Binding-site contacts:
Ligand atom C3 contacts residue ASN616 of chain 1.B at 3.8 Å.
Ligand atom C1 contacts residue ASN616 of chain 1.B at 1.4 Å.
Ligand atom C4 contacts residue ASN616 of chain 1.B at 4.2 Å.
Ligand atom N2 contacts residue ASN616 of chain 1.B at 2.9 Å (h-bond).
Ligand atom O5 contacts residue ASN616 of chain 1.B at 2.4 Å (h-bond).
Ligand atom C7 contacts residue ASN616 of chain 1.B at 4.0 Å.
Ligand atom C2 contacts residue ASN616 of chain 1.B at 2.5 Å.
Ligand atom O6 contacts residue ASN616 of chain 1.B at 4.5 Å.
Ligand atom C5 contacts residue ASN616 of chain 1.B at 3.7 Å.

A small-molecule ligand and the protein it binds are described below.
Small molecule (SMILES): CC(=O)N[C@@H]1[C@@H](O)[C@H](O)[C@@H](CO)O[C@H]1O

Sequence of chain 1.B:
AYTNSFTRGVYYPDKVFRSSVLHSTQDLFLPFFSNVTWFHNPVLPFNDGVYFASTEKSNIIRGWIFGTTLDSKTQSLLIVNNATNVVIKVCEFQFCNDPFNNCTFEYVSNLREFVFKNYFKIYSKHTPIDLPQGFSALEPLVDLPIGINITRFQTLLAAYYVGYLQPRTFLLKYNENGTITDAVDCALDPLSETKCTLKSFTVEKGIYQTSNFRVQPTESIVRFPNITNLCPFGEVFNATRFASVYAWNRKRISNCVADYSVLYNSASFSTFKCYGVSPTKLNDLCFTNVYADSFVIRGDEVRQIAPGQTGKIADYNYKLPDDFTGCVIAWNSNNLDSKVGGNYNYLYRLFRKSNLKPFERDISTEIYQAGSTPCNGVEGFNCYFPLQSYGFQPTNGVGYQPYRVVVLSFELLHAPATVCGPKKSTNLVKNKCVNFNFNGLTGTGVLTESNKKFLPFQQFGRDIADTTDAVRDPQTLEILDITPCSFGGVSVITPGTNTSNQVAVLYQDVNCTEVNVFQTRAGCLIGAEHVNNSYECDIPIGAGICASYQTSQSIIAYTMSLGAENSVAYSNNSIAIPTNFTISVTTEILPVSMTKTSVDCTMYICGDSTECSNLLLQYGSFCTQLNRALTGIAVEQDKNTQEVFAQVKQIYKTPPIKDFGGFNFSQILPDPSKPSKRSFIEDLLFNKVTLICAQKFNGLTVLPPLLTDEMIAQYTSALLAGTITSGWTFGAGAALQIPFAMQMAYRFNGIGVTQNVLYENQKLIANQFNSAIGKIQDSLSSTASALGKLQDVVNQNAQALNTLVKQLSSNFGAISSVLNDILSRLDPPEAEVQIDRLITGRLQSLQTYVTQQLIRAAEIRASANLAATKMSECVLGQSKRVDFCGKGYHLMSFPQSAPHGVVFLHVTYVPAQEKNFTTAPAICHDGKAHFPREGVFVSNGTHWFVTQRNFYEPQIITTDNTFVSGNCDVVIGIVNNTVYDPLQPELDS